The small molecule below binds the protein below.
Small molecule (SMILES): [H]/N=C(/N)c1ccc([C@H](N)P(=O)(O)O)cc1

Sequence of chain 1.A:
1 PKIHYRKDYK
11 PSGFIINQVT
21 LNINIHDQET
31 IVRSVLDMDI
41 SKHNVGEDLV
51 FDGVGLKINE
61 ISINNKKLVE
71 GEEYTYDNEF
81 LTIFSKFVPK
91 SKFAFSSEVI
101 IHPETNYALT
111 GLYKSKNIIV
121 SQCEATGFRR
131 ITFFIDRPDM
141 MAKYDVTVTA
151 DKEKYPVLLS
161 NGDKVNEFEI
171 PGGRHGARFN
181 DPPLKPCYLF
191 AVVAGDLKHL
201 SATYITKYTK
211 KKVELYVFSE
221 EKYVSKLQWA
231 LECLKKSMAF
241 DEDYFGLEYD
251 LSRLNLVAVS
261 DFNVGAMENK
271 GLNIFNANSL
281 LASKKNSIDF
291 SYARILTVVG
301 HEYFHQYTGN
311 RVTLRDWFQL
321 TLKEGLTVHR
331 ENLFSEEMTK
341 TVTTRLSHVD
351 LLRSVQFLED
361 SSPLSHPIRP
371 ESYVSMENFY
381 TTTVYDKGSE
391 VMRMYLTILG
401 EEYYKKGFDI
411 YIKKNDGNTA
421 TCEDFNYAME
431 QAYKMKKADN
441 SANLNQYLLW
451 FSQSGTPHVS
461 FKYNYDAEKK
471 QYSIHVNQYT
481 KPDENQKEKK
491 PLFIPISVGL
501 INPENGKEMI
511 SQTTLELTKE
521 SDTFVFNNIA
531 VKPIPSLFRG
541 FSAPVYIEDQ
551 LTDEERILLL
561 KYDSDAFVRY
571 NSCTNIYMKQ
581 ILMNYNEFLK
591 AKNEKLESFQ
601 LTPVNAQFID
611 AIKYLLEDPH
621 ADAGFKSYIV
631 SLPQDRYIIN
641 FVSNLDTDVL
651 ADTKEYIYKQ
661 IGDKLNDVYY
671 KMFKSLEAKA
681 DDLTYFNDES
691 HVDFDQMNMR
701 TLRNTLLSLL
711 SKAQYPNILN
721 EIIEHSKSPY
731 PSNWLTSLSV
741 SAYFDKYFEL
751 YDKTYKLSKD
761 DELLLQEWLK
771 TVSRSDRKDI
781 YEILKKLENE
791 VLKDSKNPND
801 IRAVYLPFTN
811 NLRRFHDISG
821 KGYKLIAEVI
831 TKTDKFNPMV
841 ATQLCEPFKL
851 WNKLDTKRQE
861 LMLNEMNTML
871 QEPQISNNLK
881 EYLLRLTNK

Binding-site contacts:
Ligand atom O2 contacts residue HIS301 of chain 1.A at 3.1 Å (h-bond).
Ligand atom O1 contacts residue HIS305 of chain 1.A at 3.0 Å (h-bond).
Ligand atom O1 contacts residue GLU268 of chain 1.A at 3.1 Å (salt-bridge).
Ligand atom O3 contacts residue ALA266 of chain 1.A at 2.5 Å (h-bond).
Ligand atom C7 contacts residue MET267 of chain 1.A at 3.3 Å (hydrophobic).
Ligand atom C5 contacts residue GLU124 of chain 1.A at 3.4 Å.
Ligand atom N3 contacts residue ZN1 of chain 1.B at 3.5 Å.
Ligand atom N2 contacts residue MET839 of chain 1.A at 3.1 Å (h-bond).
Ligand atom P contacts residue ZN1 of chain 1.B at 3.0 Å.
Ligand atom P contacts residue ALA266 of chain 1.A at 3.6 Å.
Ligand atom C4 contacts residue GLU124 of chain 1.A at 3.6 Å.
Ligand atom N2 contacts residue VAL264 of chain 1.A at 3.5 Å.
Ligand atom N3 contacts residue GLU268 of chain 1.A at 3.3 Å (salt-bridge).
Ligand atom C4 contacts residue TYR380 of chain 1.A at 3.4 Å (hydrophobic).
Ligand atom O1 contacts residue GLU302 of chain 1.A at 2.7 Å (salt-bridge).
Ligand atom C3 contacts residue TYR380 of chain 1.A at 3.2 Å (hydrophobic).
Ligand atom O2 contacts residue GLU324 of chain 1.A at 2.7 Å (salt-bridge).
Ligand atom C6 contacts residue ALA266 of chain 1.A at 3.8 Å (hydrophobic).
Ligand atom N3 contacts residue TYR385 of chain 1.A at 3.7 Å.
Ligand atom C7 contacts residue ALA266 of chain 1.A at 3.3 Å (hydrophobic).
Ligand atom O2 contacts residue HIS305 of chain 1.A at 3.6 Å.
Ligand atom C8 contacts residue GLN122 of chain 1.A at 3.4 Å.
Ligand atom N3 contacts residue GLU124 of chain 1.A at 2.6 Å (salt-bridge).
Ligand atom P contacts residue GLU302 of chain 1.A at 3.8 Å.
Ligand atom C1 contacts residue GLU124 of chain 1.A at 3.8 Å.
Ligand atom O3 contacts residue GLU302 of chain 1.A at 2.9 Å (salt-bridge).
Ligand atom O1 contacts residue ZN1 of chain 1.B at 2.3 Å.
Ligand atom N3 contacts residue GLU324 of chain 1.A at 2.8 Å (salt-bridge).
Ligand atom C4 contacts residue TYR385 of chain 1.A at 3.4 Å (hydrophobic).
Ligand atom N1 contacts residue GLU124 of chain 1.A at 3.3 Å (salt-bridge).
Ligand atom C5 contacts residue MET267 of chain 1.A at 3.8 Å (hydrophobic).
Ligand atom O1 contacts residue HIS301 of chain 1.A at 3.3 Å (h-bond).
Ligand atom O2 contacts residue TYR385 of chain 1.A at 2.5 Å (h-bond).
Ligand atom C8 contacts residue VAL264 of chain 1.A at 3.6 Å (hydrophobic).
Ligand atom C6 contacts residue MET267 of chain 1.A at 3.7 Å (hydrophobic).
Ligand atom C6 contacts residue GLU268 of chain 1.A at 3.3 Å.
Ligand atom O2 contacts residue ZN1 of chain 1.B at 1.9 Å.
Ligand atom N3 contacts residue LYS323 of chain 1.A at 3.4 Å (salt-bridge).
Ligand atom P contacts residue TYR385 of chain 1.A at 3.6 Å.
Ligand atom C6 contacts residue GLU124 of chain 1.A at 3.3 Å.